The protein below binds the small molecule below.
Small molecule (SMILES): CC(=O)N[C@@H]1[C@@H](O)[C@H](O)[C@@H](CO)O[C@H]1O

Binding-site contacts:
Ligand atom O5 contacts residue GLN468 of chain 1.D at 3.5 Å (h-bond).
Ligand atom O6 contacts residue GLN468 of chain 1.D at 3.8 Å.
Ligand atom C5 contacts residue ASN460 of chain 1.D at 3.7 Å.
Ligand atom N2 contacts residue ASN460 of chain 1.D at 2.9 Å (h-bond).
Ligand atom C6 contacts residue GLN468 of chain 1.D at 4.0 Å.
Ligand atom C7 contacts residue ASN460 of chain 1.D at 4.0 Å.
Ligand atom C5 contacts residue GLN468 of chain 1.D at 3.4 Å.
Ligand atom C1 contacts residue THR470 of chain 1.D at 4.5 Å.
Ligand atom C1 contacts residue ASN460 of chain 1.D at 1.4 Å.
Ligand atom C4 contacts residue ASN460 of chain 1.D at 4.2 Å.
Ligand atom C2 contacts residue ASN460 of chain 1.D at 2.5 Å.
Ligand atom N2 contacts residue THR470 of chain 1.D at 3.9 Å.
Ligand atom C3 contacts residue ASN460 of chain 1.D at 3.8 Å.
Ligand atom O5 contacts residue ASN460 of chain 1.D at 2.4 Å (h-bond).
Ligand atom C8 contacts residue THR470 of chain 1.D at 4.3 Å.
Ligand atom C1 contacts residue GLN468 of chain 1.D at 3.6 Å.

Sequence of chain 1.D:
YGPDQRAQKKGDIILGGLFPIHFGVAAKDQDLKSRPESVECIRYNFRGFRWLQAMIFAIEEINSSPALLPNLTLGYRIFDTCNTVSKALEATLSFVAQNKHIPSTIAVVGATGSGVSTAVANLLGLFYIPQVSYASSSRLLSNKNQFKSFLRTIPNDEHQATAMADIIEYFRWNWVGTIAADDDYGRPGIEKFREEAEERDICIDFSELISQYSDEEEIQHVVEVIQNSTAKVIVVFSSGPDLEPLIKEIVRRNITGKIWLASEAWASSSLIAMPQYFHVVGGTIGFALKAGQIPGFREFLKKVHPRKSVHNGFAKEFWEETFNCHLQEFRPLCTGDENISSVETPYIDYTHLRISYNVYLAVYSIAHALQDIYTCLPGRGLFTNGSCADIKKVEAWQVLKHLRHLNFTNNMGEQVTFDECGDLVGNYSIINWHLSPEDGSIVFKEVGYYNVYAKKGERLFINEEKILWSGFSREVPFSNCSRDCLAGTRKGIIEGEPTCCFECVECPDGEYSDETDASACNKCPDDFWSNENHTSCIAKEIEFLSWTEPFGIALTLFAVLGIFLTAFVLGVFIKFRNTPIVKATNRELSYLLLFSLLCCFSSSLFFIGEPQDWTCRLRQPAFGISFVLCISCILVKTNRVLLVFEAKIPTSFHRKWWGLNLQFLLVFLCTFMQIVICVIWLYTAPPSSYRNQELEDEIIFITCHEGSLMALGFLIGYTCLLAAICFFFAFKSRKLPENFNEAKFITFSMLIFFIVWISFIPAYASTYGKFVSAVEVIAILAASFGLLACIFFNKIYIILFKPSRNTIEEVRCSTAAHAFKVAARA